This small molecule binds to this protein.
Small molecule (SMILES): C[C@]1(O)[C@@H](CCO)C(=O)N[C@]1(C=O)[C@@H](O)[C@@H]1C=CCCC1

Binding-site contacts:
Ligand atom C9 contacts residue GLY47 of chain 1.K at 3.7 Å.
Ligand atom C11 contacts residue VAL31 of chain 1.K at 3.5 Å (hydrophobic).
Ligand atom C12 contacts residue ALA49 of chain 1.K at 3.8 Å (hydrophobic).
Ligand atom O17 contacts residue THR1 of chain 1.K at 2.3 Å (h-bond).
Ligand atom O5 contacts residue THR1 of chain 1.K at 2.8 Å (h-bond).
Ligand atom O5 contacts residue SER131 of chain 1.K at 3.8 Å.
Ligand atom C12 contacts residue MET45 of chain 1.K at 3.8 Å (hydrophobic).
Ligand atom C3 contacts residue THR21 of chain 1.K at 3.6 Å.
Ligand atom C13 contacts residue ALA49 of chain 1.K at 3.8 Å (hydrophobic).
Ligand atom C1 contacts residue THR21 of chain 1.K at 3.6 Å.
Ligand atom O17 contacts residue GLY47 of chain 1.K at 2.9 Å (h-bond).
Ligand atom C16 contacts residue THR1 of chain 1.K at 1.4 Å.
Ligand atom O15 contacts residue ALA20 of chain 1.K at 3.4 Å.
Ligand atom C4 contacts residue THR1 of chain 1.K at 3.2 Å.
Ligand atom N18 contacts residue THR1 of chain 1.K at 3.7 Å.
Ligand atom C11 contacts residue ALA49 of chain 1.K at 3.6 Å (hydrophobic).
Ligand atom C6 contacts residue THR1 of chain 1.K at 3.6 Å.
Ligand atom C14 contacts residue GLY47 of chain 1.K at 3.8 Å.
Ligand atom C8 contacts residue ARG19 of chain 1.K at 3.7 Å.
Ligand atom O20 contacts residue GLY47 of chain 1.K at 3.5 Å (h-bond).
Ligand atom C19 contacts residue GLY47 of chain 1.K at 3.6 Å.
Ligand atom C2 contacts residue THR21 of chain 1.K at 3.4 Å.
Ligand atom C7 contacts residue THR1 of chain 1.K at 2.5 Å.
Ligand atom C6 contacts residue ARG19 of chain 1.K at 3.5 Å.
Ligand atom C6 contacts residue TYR170 of chain 1.K at 3.5 Å (hydrophobic).
Ligand atom C6 contacts residue THR21 of chain 1.K at 3.3 Å.
Ligand atom C13 contacts residue GLY47 of chain 1.K at 4.0 Å.
Ligand atom C14 contacts residue THR1 of chain 1.K at 3.5 Å.
Ligand atom O15 contacts residue THR21 of chain 1.K at 3.7 Å.
Ligand atom C16 contacts residue GLY47 of chain 1.K at 4.0 Å.
Ligand atom C13 contacts residue MET45 of chain 1.K at 3.6 Å (hydrophobic).
Ligand atom C10 contacts residue ALA49 of chain 1.K at 3.9 Å (hydrophobic).
Ligand atom C8 contacts residue THR1 of chain 1.K at 3.0 Å.
Ligand atom C14 contacts residue LYS33 of chain 1.K at 3.9 Å.
Ligand atom N18 contacts residue GLY47 of chain 1.K at 3.0 Å (h-bond).
Ligand atom O17 contacts residue ALA46 of chain 1.K at 3.6 Å.
Ligand atom C14 contacts residue MET45 of chain 1.K at 3.7 Å (hydrophobic).
Ligand atom O15 contacts residue ARG19 of chain 1.K at 3.9 Å.
Ligand atom C9 contacts residue THR1 of chain 1.K at 3.8 Å.
Ligand atom C6 contacts residue ALA20 of chain 1.K at 4.0 Å (hydrophobic).

Sequence of chain 1.K:
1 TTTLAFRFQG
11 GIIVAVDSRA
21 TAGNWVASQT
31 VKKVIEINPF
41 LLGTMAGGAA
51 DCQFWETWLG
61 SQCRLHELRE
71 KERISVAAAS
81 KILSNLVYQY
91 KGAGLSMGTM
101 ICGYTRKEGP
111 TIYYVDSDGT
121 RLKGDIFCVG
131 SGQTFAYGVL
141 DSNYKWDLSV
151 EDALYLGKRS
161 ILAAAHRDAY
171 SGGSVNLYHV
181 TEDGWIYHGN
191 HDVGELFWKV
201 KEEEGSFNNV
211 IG